Sequence of chain 1.C:
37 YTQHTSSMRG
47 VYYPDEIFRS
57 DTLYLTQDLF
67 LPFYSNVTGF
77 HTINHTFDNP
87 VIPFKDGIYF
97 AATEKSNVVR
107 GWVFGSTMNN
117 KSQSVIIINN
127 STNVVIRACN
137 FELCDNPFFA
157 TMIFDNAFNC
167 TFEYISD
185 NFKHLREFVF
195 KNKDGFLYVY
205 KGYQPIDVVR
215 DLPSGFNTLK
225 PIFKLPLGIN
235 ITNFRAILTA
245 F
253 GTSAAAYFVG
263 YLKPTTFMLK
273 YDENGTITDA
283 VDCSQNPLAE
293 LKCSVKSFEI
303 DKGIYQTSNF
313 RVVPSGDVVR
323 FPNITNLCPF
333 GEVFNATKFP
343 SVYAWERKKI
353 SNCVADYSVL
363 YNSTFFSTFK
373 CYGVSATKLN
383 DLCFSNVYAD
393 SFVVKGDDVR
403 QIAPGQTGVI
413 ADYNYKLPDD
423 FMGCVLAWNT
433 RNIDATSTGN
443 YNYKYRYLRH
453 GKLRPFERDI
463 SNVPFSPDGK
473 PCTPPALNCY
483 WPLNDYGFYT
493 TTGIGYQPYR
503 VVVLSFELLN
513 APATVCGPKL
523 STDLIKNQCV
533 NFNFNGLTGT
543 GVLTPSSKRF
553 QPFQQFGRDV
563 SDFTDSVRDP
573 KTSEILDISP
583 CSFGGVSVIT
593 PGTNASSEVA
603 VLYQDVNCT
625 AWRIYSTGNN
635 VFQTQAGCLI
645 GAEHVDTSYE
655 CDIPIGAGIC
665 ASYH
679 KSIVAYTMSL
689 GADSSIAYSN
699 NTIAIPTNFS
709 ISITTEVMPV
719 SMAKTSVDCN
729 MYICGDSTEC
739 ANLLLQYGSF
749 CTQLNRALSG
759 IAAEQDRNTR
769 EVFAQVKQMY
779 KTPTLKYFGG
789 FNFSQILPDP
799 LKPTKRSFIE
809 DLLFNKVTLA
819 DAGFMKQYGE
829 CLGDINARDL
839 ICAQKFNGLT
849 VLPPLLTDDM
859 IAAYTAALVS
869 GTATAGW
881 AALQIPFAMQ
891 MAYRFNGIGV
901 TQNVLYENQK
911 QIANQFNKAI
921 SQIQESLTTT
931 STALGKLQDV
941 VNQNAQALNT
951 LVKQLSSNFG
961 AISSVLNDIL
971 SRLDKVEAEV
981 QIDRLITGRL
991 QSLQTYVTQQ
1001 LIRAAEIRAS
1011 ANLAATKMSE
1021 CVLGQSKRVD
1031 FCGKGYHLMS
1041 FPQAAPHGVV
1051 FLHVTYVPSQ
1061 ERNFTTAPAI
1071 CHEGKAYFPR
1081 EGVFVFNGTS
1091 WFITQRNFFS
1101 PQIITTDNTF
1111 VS

Binding-site contacts:
Ligand atom C8 contacts residue TYR482 of chain 1.C at 4.0 Å (hydrophobic).
Ligand atom N2 contacts residue ASN364 of chain 1.B at 3.0 Å (h-bond).
Ligand atom C7 contacts residue TYR449 of chain 1.C at 3.8 Å (hydrophobic).
Ligand atom N2 contacts residue TYR449 of chain 1.C at 3.4 Å (h-bond).
Ligand atom C2 contacts residue ASN364 of chain 1.B at 2.6 Å.
Ligand atom C4 contacts residue ASN364 of chain 1.B at 4.3 Å.
Ligand atom C5 contacts residue ASN364 of chain 1.B at 3.7 Å.
Ligand atom C7 contacts residue TYR482 of chain 1.C at 4.3 Å (hydrophobic).
Ligand atom C1 contacts residue ASN364 of chain 1.B at 1.5 Å.
Ligand atom C8 contacts residue TYR449 of chain 1.C at 3.4 Å (hydrophobic).
Ligand atom C3 contacts residue ASN364 of chain 1.B at 3.8 Å.
Ligand atom C7 contacts residue ASN364 of chain 1.B at 4.0 Å.
Ligand atom O5 contacts residue ASN364 of chain 1.B at 2.4 Å (h-bond).
Ligand atom C8 contacts residue ASN364 of chain 1.B at 4.3 Å.
Ligand atom O7 contacts residue TYR482 of chain 1.C at 4.0 Å.

A protein and the small-molecule ligand that binds it are described below.
Small molecule (SMILES): CC(=O)N[C@@H]1[C@@H](O)[C@H](O)[C@@H](CO)O[C@H]1O

Sequence of chain 1.B:
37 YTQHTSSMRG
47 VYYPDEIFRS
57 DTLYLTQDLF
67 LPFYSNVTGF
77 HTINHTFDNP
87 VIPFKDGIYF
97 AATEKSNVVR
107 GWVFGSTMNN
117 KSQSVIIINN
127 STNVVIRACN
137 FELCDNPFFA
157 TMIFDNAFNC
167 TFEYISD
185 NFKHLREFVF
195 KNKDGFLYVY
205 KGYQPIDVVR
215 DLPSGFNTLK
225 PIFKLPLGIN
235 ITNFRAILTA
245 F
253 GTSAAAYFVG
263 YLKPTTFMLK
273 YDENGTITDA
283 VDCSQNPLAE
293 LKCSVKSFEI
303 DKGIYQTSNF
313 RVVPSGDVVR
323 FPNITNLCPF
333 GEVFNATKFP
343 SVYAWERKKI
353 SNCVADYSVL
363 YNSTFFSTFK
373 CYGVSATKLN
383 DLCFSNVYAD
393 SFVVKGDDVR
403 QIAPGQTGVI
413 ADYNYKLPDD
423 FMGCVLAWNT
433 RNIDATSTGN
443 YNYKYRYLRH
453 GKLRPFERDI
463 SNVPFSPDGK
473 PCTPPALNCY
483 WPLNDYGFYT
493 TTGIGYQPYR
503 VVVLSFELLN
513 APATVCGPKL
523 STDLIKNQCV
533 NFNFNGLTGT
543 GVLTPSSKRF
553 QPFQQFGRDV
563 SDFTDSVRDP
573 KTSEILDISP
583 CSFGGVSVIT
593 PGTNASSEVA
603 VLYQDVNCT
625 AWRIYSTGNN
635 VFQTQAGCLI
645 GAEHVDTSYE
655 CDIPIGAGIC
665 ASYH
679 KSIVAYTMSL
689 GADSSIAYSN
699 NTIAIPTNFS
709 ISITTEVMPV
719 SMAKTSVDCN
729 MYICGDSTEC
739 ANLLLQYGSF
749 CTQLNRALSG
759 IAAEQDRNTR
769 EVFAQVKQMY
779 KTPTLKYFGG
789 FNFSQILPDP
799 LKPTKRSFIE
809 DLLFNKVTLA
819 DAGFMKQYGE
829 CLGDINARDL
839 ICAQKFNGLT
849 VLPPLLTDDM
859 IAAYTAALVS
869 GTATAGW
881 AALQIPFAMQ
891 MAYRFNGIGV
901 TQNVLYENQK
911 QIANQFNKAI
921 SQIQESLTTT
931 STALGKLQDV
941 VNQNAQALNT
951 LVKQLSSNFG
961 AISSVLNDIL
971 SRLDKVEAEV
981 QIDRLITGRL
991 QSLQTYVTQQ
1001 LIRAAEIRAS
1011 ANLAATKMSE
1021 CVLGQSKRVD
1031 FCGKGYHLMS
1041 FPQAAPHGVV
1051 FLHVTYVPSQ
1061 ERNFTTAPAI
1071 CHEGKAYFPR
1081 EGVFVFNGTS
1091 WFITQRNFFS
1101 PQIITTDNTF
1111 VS